A protein and the small-molecule ligand that binds it are described below.
Small molecule (SMILES): CC(=O)N[C@H]1[C@H]([C@H](O)[C@H](O)CO)O[C@@](O[C@H]2[C@@H](O)[C@@H](CO)O[C@@H](O[C@H]3[C@H](O)[C@@H](NC(C)=O)CO[C@@H]3CO)[C@@H]2O)(C(=O)O)C[C@@H]1O

Sequence of chain 1.A:
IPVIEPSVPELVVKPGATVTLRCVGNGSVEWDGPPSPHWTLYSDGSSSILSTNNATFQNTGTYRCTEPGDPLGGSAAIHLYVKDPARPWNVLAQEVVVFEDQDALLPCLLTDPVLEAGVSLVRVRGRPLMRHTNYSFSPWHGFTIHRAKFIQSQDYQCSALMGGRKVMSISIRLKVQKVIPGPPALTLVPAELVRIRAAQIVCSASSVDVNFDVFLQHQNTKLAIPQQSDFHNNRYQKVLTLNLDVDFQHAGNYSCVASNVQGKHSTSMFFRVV

Binding-site contacts:
Ligand atom C1 contacts residue SER271 of chain 1.A at 4.3 Å.
Ligand atom C7 contacts residue ASN256 of chain 1.A at 3.6 Å.
Ligand atom O5 contacts residue ASN256 of chain 1.A at 2.3 Å (h-bond).
Ligand atom C2 contacts residue SER271 of chain 1.A at 4.4 Å.
Ligand atom O7 contacts residue SER271 of chain 1.A at 2.1 Å (h-bond).
Ligand atom C8 contacts residue SER271 of chain 1.A at 4.0 Å.
Ligand atom O7 contacts residue ASN256 of chain 1.A at 4.0 Å.
Ligand atom N2 contacts residue ASN256 of chain 1.A at 2.9 Å (h-bond).
Ligand atom C3 contacts residue ASN256 of chain 1.A at 3.8 Å.
Ligand atom N2 contacts residue SER271 of chain 1.A at 4.1 Å.
Ligand atom C3 contacts residue SER271 of chain 1.A at 4.3 Å.
Ligand atom C2 contacts residue ASN256 of chain 1.A at 2.4 Å.
Ligand atom C5 contacts residue ASN256 of chain 1.A at 3.6 Å.
Ligand atom C1 contacts residue ASN256 of chain 1.A at 1.4 Å.
Ligand atom C6 contacts residue ASN222 of chain 1.A at 4.4 Å.
Ligand atom O6 contacts residue ASN222 of chain 1.A at 4.2 Å.
Ligand atom C8 contacts residue ASN256 of chain 1.A at 4.2 Å.
Ligand atom C7 contacts residue SER271 of chain 1.A at 3.2 Å.
Ligand atom C5 contacts residue SER258 of chain 1.A at 4.2 Å.
Ligand atom O5 contacts residue SER258 of chain 1.A at 3.7 Å.
Ligand atom C1 contacts residue SER258 of chain 1.A at 3.7 Å.
Ligand atom C4 contacts residue ASN256 of chain 1.A at 4.2 Å.